Sequence of chain 1.C:
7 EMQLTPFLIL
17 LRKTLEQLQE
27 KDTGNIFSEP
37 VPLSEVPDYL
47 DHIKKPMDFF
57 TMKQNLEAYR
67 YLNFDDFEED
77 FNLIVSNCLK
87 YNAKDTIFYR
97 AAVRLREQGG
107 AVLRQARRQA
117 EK

Binding-site contacts:
Ligand atom C29 contacts residue ASN88 of chain 1.C at 3.6 Å.
Ligand atom N47 contacts residue ASN31 of chain 1.C at 3.3 Å (h-bond).
Ligand atom C39 contacts residue PHE94 of chain 1.C at 3.8 Å (hydrophobic).
Ligand atom C20 contacts residue PHE94 of chain 1.C at 3.9 Å (hydrophobic).
Ligand atom C25 contacts residue ASN88 of chain 1.C at 3.5 Å.
Ligand atom C32 contacts residue VAL37 of chain 1.C at 3.8 Å (hydrophobic).
Ligand atom C20 contacts residue PRO38 of chain 1.C at 3.8 Å (hydrophobic).
Ligand atom C54 contacts residue ILE32 of chain 1.C at 3.8 Å (hydrophobic).
Ligand atom N31 contacts residue PHE94 of chain 1.C at 3.8 Å.
Ligand atom N24 contacts residue VAL37 of chain 1.C at 3.6 Å.
Ligand atom C54 contacts residue GLU35 of chain 1.C at 3.5 Å.
Ligand atom N24 contacts residue ASN88 of chain 1.C at 4.0 Å.
Ligand atom N18 contacts residue PRO38 of chain 1.C at 3.6 Å.
Ligand atom C54 contacts residue PRO36 of chain 1.C at 3.7 Å (hydrophobic).
Ligand atom C37 contacts residue ILE32 of chain 1.C at 3.4 Å (hydrophobic).
Ligand atom N31 contacts residue VAL37 of chain 1.C at 3.2 Å.
Ligand atom C25 contacts residue TYR87 of chain 1.C at 3.7 Å (hydrophobic).
Ligand atom O30 contacts residue CYS84 of chain 1.C at 3.9 Å.
Ligand atom C36 contacts residue PHE94 of chain 1.C at 3.6 Å (hydrophobic).
Ligand atom C37 contacts residue PHE94 of chain 1.C at 3.7 Å (hydrophobic).
Ligand atom C52 contacts residue ILE32 of chain 1.C at 3.6 Å (hydrophobic).
Ligand atom C09 contacts residue GLU41 of chain 1.C at 4.0 Å.
Ligand atom C36 contacts residue VAL37 of chain 1.C at 3.6 Å (hydrophobic).
Ligand atom C15 contacts residue PRO38 of chain 1.C at 4.1 Å (hydrophobic).
Ligand atom C11 contacts residue GLU41 of chain 1.C at 3.9 Å.
Ligand atom O30 contacts residue ASN88 of chain 1.C at 2.7 Å (h-bond).
Ligand atom C21 contacts residue PHE94 of chain 1.C at 3.7 Å (hydrophobic).
Ligand atom C23 contacts residue VAL37 of chain 1.C at 3.8 Å (hydrophobic).
Ligand atom C32 contacts residue ILE32 of chain 1.C at 3.6 Å (hydrophobic).
Ligand atom C32 contacts residue PHE33 of chain 1.C at 3.9 Å (hydrophobic).
Ligand atom C23 contacts residue PHE94 of chain 1.C at 3.7 Å (hydrophobic).
Ligand atom O30 contacts residue VAL37 of chain 1.C at 3.8 Å.
Ligand atom C06 contacts residue PRO38 of chain 1.C at 4.0 Å (hydrophobic).
Ligand atom C49 contacts residue ASN31 of chain 1.C at 3.7 Å.
Ligand atom C29 contacts residue VAL37 of chain 1.C at 3.3 Å (hydrophobic).
Ligand atom O05 contacts residue PRO38 of chain 1.C at 3.5 Å.
Ligand atom C13 contacts residue GLU41 of chain 1.C at 3.9 Å.
Ligand atom C54 contacts residue PRO38 of chain 1.C at 3.9 Å (hydrophobic).
Ligand atom O17 contacts residue VAL42 of chain 1.C at 3.9 Å.
Ligand atom C16 contacts residue PRO38 of chain 1.C at 3.9 Å (hydrophobic).

This small molecule binds to this protein.
Small molecule (SMILES): COc1ccccc1C(=O)Nc1cc2c(cc1N1CCNC[C@H]1C)n(C)c(=O)n2C